Sequence of chain 1.F:
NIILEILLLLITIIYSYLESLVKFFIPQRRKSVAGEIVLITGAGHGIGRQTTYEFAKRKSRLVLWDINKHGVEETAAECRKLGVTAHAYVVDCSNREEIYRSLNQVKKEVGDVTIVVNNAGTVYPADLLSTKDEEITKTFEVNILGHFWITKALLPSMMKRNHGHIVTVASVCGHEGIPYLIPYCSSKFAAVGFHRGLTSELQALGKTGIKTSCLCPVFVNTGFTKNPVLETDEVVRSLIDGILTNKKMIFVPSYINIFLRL

Binding-site contacts:
Ligand atom C22 contacts residue PHE221 of chain 1.F at 3.9 Å (hydrophobic).
Ligand atom C31 contacts residue GLU178 of chain 1.F at 3.6 Å.
Ligand atom N21 contacts residue ILE180 of chain 1.F at 4.0 Å.
Ligand atom C24 contacts residue PHE221 of chain 1.F at 3.9 Å (hydrophobic).
Ligand atom O9 contacts residue PHE267 of chain 1.F at 3.9 Å.
Ligand atom C7 contacts residue PHE267 of chain 1.F at 3.6 Å (hydrophobic).
Ligand atom C23 contacts residue PHE221 of chain 1.F at 3.5 Å (hydrophobic).
Ligand atom C26 contacts residue PHE221 of chain 1.F at 4.0 Å (hydrophobic).
Ligand atom C28 contacts residue SER173 of chain 1.F at 3.8 Å.
Ligand atom C24 contacts residue SER173 of chain 1.F at 3.5 Å.
Ligand atom C14 contacts residue VAL174 of chain 1.F at 3.6 Å (hydrophobic).
Ligand atom C23 contacts residue VAL220 of chain 1.F at 3.9 Å (hydrophobic).
Ligand atom C24 contacts residue VAL174 of chain 1.F at 3.9 Å (hydrophobic).
Ligand atom C31 contacts residue ILE180 of chain 1.F at 3.9 Å (hydrophobic).
Ligand atom C24 contacts residue CYS175 of chain 1.F at 3.8 Å (hydrophobic).
Ligand atom C26 contacts residue THR227 of chain 1.F at 3.9 Å.
Ligand atom C28 contacts residue NAD1 of chain 1.FA at 3.5 Å.
Ligand atom O10 contacts residue ILE264 of chain 1.F at 3.4 Å.
Ligand atom O29 contacts residue THR227 of chain 1.F at 3.4 Å.
Ligand atom O30 contacts residue NAD1 of chain 1.FA at 3.2 Å.
Ligand atom C6 contacts residue PHE267 of chain 1.F at 3.7 Å (hydrophobic).
Ligand atom O29 contacts residue PHE226 of chain 1.F at 3.6 Å.
Ligand atom C13 contacts residue ILE180 of chain 1.F at 4.0 Å (hydrophobic).
Ligand atom O30 contacts residue TYR186 of chain 1.F at 2.7 Å (h-bond).
Ligand atom O19 contacts residue VAL220 of chain 1.F at 3.4 Å.
Ligand atom C17 contacts residue VAL220 of chain 1.F at 3.8 Å (hydrophobic).
Ligand atom C27 contacts residue PHE221 of chain 1.F at 3.9 Å (hydrophobic).
Ligand atom O9 contacts residue LEU268 of chain 1.F at 3.7 Å.
Ligand atom O10 contacts residue VAL220 of chain 1.F at 3.8 Å.
Ligand atom O19 contacts residue PHE221 of chain 1.F at 2.9 Å (h-bond).
Ligand atom O29 contacts residue TYR186 of chain 1.F at 3.5 Å (h-bond).
Ligand atom C13 contacts residue VAL174 of chain 1.F at 3.7 Å (hydrophobic).
Ligand atom O29 contacts residue NAD1 of chain 1.FA at 3.7 Å.
Ligand atom C23 contacts residue VAL174 of chain 1.F at 3.5 Å (hydrophobic).
Ligand atom C15 contacts residue VAL174 of chain 1.F at 4.0 Å (hydrophobic).
Ligand atom O30 contacts residue SER173 of chain 1.F at 2.6 Å (h-bond).
Ligand atom C28 contacts residue TYR186 of chain 1.F at 3.5 Å (hydrophobic).
Ligand atom C25 contacts residue NAD1 of chain 1.FA at 3.9 Å.
Ligand atom C31 contacts residue VAL174 of chain 1.F at 4.0 Å (hydrophobic).
Ligand atom C14 contacts residue ILE180 of chain 1.F at 3.6 Å (hydrophobic).

This small molecule binds to this protein.
Small molecule (SMILES): Cc1ccc(S(=O)(=O)c2cc(C)cc(S(=O)(=O)Nc3ccc(C(=O)O)cc3)c2C)cc1